A protein and the small-molecule ligand that binds it are described below.
Small molecule (SMILES): CC(=O)N[C@H]1[C@H](O[C@H]2[C@H](O)[C@@H](NC(C)=O)CO[C@@H]2CO)O[C@H](CO)[C@@H](O)[C@@H]1O

Binding-site contacts:
Ligand atom C7 contacts residue VAL176 of chain 1.F at 4.4 Å (hydrophobic).
Ligand atom O7 contacts residue THR200 of chain 1.F at 4.3 Å.
Ligand atom N2 contacts residue ARG194 of chain 1.F at 3.8 Å.
Ligand atom O7 contacts residue CYS198 of chain 1.F at 3.7 Å.
Ligand atom C1 contacts residue ARG194 of chain 1.F at 4.4 Å.
Ligand atom C1 contacts residue ASN199 of chain 1.F at 1.5 Å.
Ligand atom C7 contacts residue ILE196 of chain 1.F at 3.3 Å (hydrophobic).
Ligand atom C8 contacts residue CYS198 of chain 1.F at 4.0 Å (hydrophobic).
Ligand atom C5 contacts residue ASN199 of chain 1.F at 3.8 Å.
Ligand atom C7 contacts residue ASN199 of chain 1.F at 3.3 Å.
Ligand atom N2 contacts residue ILE196 of chain 1.F at 4.1 Å.
Ligand atom N2 contacts residue ASN199 of chain 1.F at 3.0 Å (h-bond).
Ligand atom C7 contacts residue LEU195 of chain 1.F at 4.5 Å (hydrophobic).
Ligand atom O7 contacts residue ASN197 of chain 1.F at 3.9 Å.
Ligand atom O7 contacts residue ASN199 of chain 1.F at 2.9 Å (h-bond).
Ligand atom C2 contacts residue ASN199 of chain 1.F at 2.6 Å.
Ligand atom O5 contacts residue ASN199 of chain 1.F at 2.5 Å (h-bond).
Ligand atom C3 contacts residue ASN199 of chain 1.F at 3.9 Å.
Ligand atom C4 contacts residue ASN199 of chain 1.F at 4.4 Å.
Ligand atom C8 contacts residue ILE196 of chain 1.F at 3.6 Å (hydrophobic).
Ligand atom C7 contacts residue ARG194 of chain 1.F at 4.0 Å.
Ligand atom C7 contacts residue CYS198 of chain 1.F at 4.4 Å (hydrophobic).
Ligand atom C8 contacts residue ASN199 of chain 1.F at 4.2 Å.
Ligand atom N2 contacts residue VAL176 of chain 1.F at 4.5 Å.
Ligand atom O7 contacts residue ILE196 of chain 1.F at 3.0 Å (h-bond).
Ligand atom C8 contacts residue LEU195 of chain 1.F at 3.3 Å (hydrophobic).
Ligand atom C8 contacts residue VAL176 of chain 1.F at 3.6 Å (hydrophobic).
Ligand atom C8 contacts residue ARG194 of chain 1.F at 3.2 Å.

Sequence of chain 1.F:
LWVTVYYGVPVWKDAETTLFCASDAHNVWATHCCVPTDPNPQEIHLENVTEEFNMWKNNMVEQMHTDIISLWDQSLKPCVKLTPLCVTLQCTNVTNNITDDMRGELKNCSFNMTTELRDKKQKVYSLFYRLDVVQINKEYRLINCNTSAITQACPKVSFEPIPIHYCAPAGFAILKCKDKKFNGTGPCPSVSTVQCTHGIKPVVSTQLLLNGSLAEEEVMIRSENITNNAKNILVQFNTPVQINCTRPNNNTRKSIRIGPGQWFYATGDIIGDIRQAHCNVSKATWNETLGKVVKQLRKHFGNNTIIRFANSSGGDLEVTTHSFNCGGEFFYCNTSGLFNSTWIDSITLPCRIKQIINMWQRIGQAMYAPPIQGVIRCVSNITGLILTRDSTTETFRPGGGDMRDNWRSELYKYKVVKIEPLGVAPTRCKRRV